Binding-site contacts:
Ligand atom N11 contacts residue EO61 of chain 1.G at 0.1 Å (h-bond).
Ligand atom N23 contacts residue GLU170 of chain 1.B at 3.1 Å (salt-bridge).
Ligand atom C16 contacts residue EO61 of chain 1.G at 0.1 Å.
Ligand atom C20 contacts residue EO61 of chain 1.G at 0.1 Å.
Ligand atom C24 contacts residue ASN146 of chain 1.B at 3.2 Å.
Ligand atom C27 contacts residue CYS149 of chain 1.B at 1.8 Å (hydrophobic).
Ligand atom O09 contacts residue EO61 of chain 1.G at 0.2 Å (h-bond).
Ligand atom C19 contacts residue EO61 of chain 1.G at 0.1 Å.
Ligand atom N23 contacts residue EO61 of chain 1.G at 0.1 Å (h-bond).
Ligand atom C19 contacts residue CYS149 of chain 1.B at 2.7 Å (hydrophobic).
Ligand atom C27 contacts residue EO61 of chain 1.G at 0.1 Å.
Ligand atom C17 contacts residue EO61 of chain 1.G at 0.1 Å.
Ligand atom O28 contacts residue CYS149 of chain 1.B at 2.7 Å (h-bond).
Ligand atom O28 contacts residue EO61 of chain 1.G at 1.4 Å.
Ligand atom C12 contacts residue EO61 of chain 1.G at 0.1 Å.
Ligand atom C15 contacts residue EO61 of chain 1.G at 0.1 Å.
Ligand atom O26 contacts residue EO61 of chain 1.G at 0.1 Å (h-bond).
Ligand atom C21 contacts residue EO61 of chain 1.G at 0.1 Å.
Ligand atom N11 contacts residue GLN193 of chain 1.B at 3.0 Å (h-bond).
Ligand atom C06 contacts residue EO61 of chain 1.G at 0.5 Å.
Ligand atom C20 contacts residue CYS149 of chain 1.B at 3.2 Å (hydrophobic).
Ligand atom C25 contacts residue ASN146 of chain 1.B at 3.1 Å.
Ligand atom O09 contacts residue GLN193 of chain 1.B at 3.2 Å (h-bond).
Ligand atom O30 contacts residue GLU170 of chain 1.B at 2.9 Å (salt-bridge).
Ligand atom N18 contacts residue CYS149 of chain 1.B at 2.9 Å (h-bond).
Ligand atom C07 contacts residue EO61 of chain 1.G at 0.2 Å.
Ligand atom O26 contacts residue HIS167 of chain 1.B at 2.7 Å (h-bond).
Ligand atom N23 contacts residue PHE144 of chain 1.B at 3.2 Å (h-bond).
Ligand atom O30 contacts residue EO61 of chain 1.G at 0.1 Å (h-bond).
Ligand atom C24 contacts residue EO61 of chain 1.G at 0.1 Å.
Ligand atom C31 contacts residue EO61 of chain 1.G at 0.3 Å.
Ligand atom C14 contacts residue EO61 of chain 1.G at 0.1 Å.
Ligand atom C25 contacts residue EO61 of chain 1.G at 0.1 Å.
Ligand atom C10 contacts residue EO61 of chain 1.G at 0.1 Å.
Ligand atom C22 contacts residue EO61 of chain 1.G at 0.1 Å.
Ligand atom N18 contacts residue HIS168 of chain 1.B at 2.8 Å (h-bond).
Ligand atom C08 contacts residue EO61 of chain 1.G at 0.1 Å.
Ligand atom C13 contacts residue EO61 of chain 1.G at 0.1 Å.
Ligand atom O29 contacts residue EO61 of chain 1.G at 0.1 Å (h-bond).
Ligand atom N18 contacts residue EO61 of chain 1.G at 0.1 Å (h-bond).

A protein and the small-molecule ligand that binds it are described below.
Small molecule (SMILES): CC(C)C[C@H](NC(=O)OC1CC2(CCN(C#N)CC2)C1)C(=O)N[C@@H](C[C@@H]1CCNC1=O)[C@@H](O)S(=O)(=O)O

Sequence of chain 1.B:
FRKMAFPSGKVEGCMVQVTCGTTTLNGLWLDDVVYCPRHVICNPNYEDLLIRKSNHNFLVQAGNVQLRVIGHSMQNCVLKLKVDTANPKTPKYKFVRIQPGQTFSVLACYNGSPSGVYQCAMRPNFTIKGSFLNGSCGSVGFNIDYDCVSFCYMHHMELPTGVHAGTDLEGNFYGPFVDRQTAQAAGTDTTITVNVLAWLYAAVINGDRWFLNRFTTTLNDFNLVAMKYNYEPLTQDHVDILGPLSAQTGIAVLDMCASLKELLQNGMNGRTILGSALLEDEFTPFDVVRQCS